Sequence of chain 1.A:
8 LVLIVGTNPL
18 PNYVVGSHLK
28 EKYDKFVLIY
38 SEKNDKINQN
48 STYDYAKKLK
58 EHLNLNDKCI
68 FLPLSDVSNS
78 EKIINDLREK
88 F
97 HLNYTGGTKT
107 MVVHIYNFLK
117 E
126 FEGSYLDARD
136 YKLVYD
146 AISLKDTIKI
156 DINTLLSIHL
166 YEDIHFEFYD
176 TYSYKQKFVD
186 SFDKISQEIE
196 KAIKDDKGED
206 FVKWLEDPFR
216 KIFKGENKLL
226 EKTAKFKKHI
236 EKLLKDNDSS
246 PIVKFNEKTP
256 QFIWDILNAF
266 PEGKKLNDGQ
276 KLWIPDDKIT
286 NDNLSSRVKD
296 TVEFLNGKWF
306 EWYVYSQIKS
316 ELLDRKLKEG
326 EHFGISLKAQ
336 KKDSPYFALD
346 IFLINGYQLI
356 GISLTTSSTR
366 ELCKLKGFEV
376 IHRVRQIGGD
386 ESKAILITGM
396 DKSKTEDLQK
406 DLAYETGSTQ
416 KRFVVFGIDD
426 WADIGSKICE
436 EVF

Sequence of chain 1.B:
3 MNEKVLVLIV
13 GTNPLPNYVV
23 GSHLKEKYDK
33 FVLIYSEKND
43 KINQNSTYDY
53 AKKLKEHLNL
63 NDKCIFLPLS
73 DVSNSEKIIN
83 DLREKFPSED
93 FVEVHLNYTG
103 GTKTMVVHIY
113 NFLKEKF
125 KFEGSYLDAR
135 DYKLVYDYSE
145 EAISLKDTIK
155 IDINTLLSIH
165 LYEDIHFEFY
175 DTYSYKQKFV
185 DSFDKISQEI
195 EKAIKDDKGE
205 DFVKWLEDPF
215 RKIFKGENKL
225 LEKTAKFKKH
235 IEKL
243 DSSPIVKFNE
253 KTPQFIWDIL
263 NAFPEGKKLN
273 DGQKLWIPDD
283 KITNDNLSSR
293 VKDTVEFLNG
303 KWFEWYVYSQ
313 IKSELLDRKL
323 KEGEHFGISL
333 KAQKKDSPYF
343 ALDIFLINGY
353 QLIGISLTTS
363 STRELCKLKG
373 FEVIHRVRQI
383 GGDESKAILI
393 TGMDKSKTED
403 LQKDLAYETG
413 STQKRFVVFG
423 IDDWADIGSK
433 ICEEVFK

A protein and the small-molecule ligand that binds it are described below.
Small molecule (SMILES): Nc1ccn([C@H]2C[C@H](OP(=O)(O)O)[C@@H](CO[P](=O)(O)O[C@H]3C[C@H](n4ccc(N)nc4=O)O[C@@H]3CO[P](=O)(O)O[C@H]3C[C@H](n4ccc(N)nc4=O)O[C@@H]3CO[P](=O)(O)O[C@H]3C[C@H](n4ccc(N)nc4=O)O[C@@H]3CO)O2)c(=O)n1

Binding-site contacts:
Ligand atom C5' contacts residue ARG215 of chain 1.B at 3.4 Å.
Ligand atom O2 contacts residue LYS219 of chain 1.B at 3.0 Å (salt-bridge).
Ligand atom C2 contacts residue LYS369 of chain 1.A at 3.6 Å.
Ligand atom O2 contacts residue LYS369 of chain 1.A at 3.1 Å (salt-bridge).
Ligand atom N3 contacts residue LYS219 of chain 1.B at 3.0 Å (salt-bridge).
Ligand atom OP2 contacts residue LYS371 of chain 1.B at 3.5 Å (salt-bridge).
Ligand atom O4' contacts residue LYS303 of chain 1.B at 3.3 Å (salt-bridge).
Ligand atom P contacts residue THR360 of chain 1.B at 3.7 Å.
Ligand atom O4' contacts residue ASN301 of chain 1.B at 3.0 Å (h-bond).
Ligand atom OP1 contacts residue SER362 of chain 1.B at 2.5 Å (h-bond).
Ligand atom OP1 contacts residue THR364 of chain 1.B at 3.6 Å (h-bond).
Ligand atom OP1 contacts residue THR361 of chain 1.B at 2.7 Å (h-bond).
Ligand atom O3' contacts residue ASN301 of chain 1.B at 3.4 Å (h-bond).
Ligand atom C5' contacts residue ASN301 of chain 1.B at 3.3 Å.
Ligand atom N3 contacts residue LYS369 of chain 1.A at 3.5 Å (salt-bridge).
Ligand atom C4' contacts residue ASN301 of chain 1.B at 3.6 Å.
Ligand atom N3 contacts residue GLU298 of chain 1.B at 3.5 Å.
Ligand atom C4 contacts residue ALA343 of chain 1.B at 3.6 Å (hydrophobic).
Ligand atom O5' contacts residue LYS333 of chain 1.B at 3.6 Å.
Ligand atom OP2 contacts residue THR360 of chain 1.B at 3.3 Å (h-bond).
Ligand atom O2 contacts residue GLU298 of chain 1.B at 3.8 Å.
Ligand atom C2 contacts residue ASN301 of chain 1.B at 3.3 Å.
Ligand atom N1 contacts residue ASN301 of chain 1.B at 3.6 Å.
Ligand atom C5' contacts residue THR361 of chain 1.B at 3.2 Å.
Ligand atom C5 contacts residue LYS303 of chain 1.B at 3.4 Å.
Ligand atom N4 contacts residue GLU298 of chain 1.B at 3.2 Å (salt-bridge).
Ligand atom N4 contacts residue PHE342 of chain 1.B at 3.5 Å.
Ligand atom C4' contacts residue ARG215 of chain 1.B at 3.2 Å.
Ligand atom C6 contacts residue LYS303 of chain 1.B at 3.1 Å.
Ligand atom N1 contacts residue LYS303 of chain 1.B at 3.5 Å (salt-bridge).
Ligand atom OP1 contacts residue THR360 of chain 1.B at 3.5 Å.
Ligand atom N4 contacts residue TYR341 of chain 1.B at 3.0 Å (h-bond).
Ligand atom N4 contacts residue ALA343 of chain 1.B at 3.6 Å.
Ligand atom O2 contacts residue ASN301 of chain 1.B at 2.7 Å (h-bond).
Ligand atom C2 contacts residue LYS219 of chain 1.B at 3.3 Å.
Ligand atom C5 contacts residue ALA343 of chain 1.B at 3.8 Å (hydrophobic).
Ligand atom O3' contacts residue GLY302 of chain 1.B at 3.5 Å.
Ligand atom O3' contacts residue ARG215 of chain 1.B at 3.2 Å (salt-bridge).
Ligand atom C1' contacts residue ASN301 of chain 1.B at 3.7 Å.
Ligand atom OP1 contacts residue GLY302 of chain 1.B at 3.8 Å.